Binding-site contacts:
Ligand atom O5 contacts residue ASN48 of chain 1.B at 3.8 Å.
Ligand atom O7 contacts residue ASN110 of chain 1.A at 3.3 Å (h-bond).
Ligand atom C5 contacts residue ASN48 of chain 1.B at 4.1 Å.
Ligand atom O7 contacts residue GLU107 of chain 1.A at 3.8 Å.
Ligand atom O6 contacts residue ASN48 of chain 1.B at 3.3 Å.
Ligand atom C4 contacts residue ASN110 of chain 1.A at 4.2 Å.
Ligand atom C3 contacts residue ASN110 of chain 1.A at 3.8 Å.
Ligand atom C6 contacts residue ASN48 of chain 1.B at 4.3 Å.
Ligand atom C8 contacts residue SER49 of chain 1.B at 3.6 Å.
Ligand atom C5 contacts residue SER49 of chain 1.B at 4.2 Å.
Ligand atom C1 contacts residue ASN48 of chain 1.B at 4.1 Å.
Ligand atom O6 contacts residue SER49 of chain 1.B at 3.6 Å.
Ligand atom C7 contacts residue SER49 of chain 1.B at 4.2 Å.
Ligand atom C7 contacts residue ASN110 of chain 1.A at 3.4 Å.
Ligand atom N2 contacts residue ASN110 of chain 1.A at 2.9 Å (h-bond).
Ligand atom C7 contacts residue GLU106 of chain 1.A at 4.2 Å.
Ligand atom C7 contacts residue GLU107 of chain 1.A at 4.0 Å.
Ligand atom C1 contacts residue ASN110 of chain 1.A at 1.4 Å.
Ligand atom C8 contacts residue GLN103 of chain 1.A at 4.1 Å.
Ligand atom N2 contacts residue SER49 of chain 1.B at 4.1 Å.
Ligand atom C8 contacts residue GLU107 of chain 1.A at 3.6 Å.
Ligand atom O6 contacts residue HIS45 of chain 1.B at 3.2 Å (h-bond).
Ligand atom C8 contacts residue GLU106 of chain 1.A at 3.7 Å.
Ligand atom C3 contacts residue ALA52 of chain 1.B at 4.4 Å (hydrophobic).
Ligand atom O5 contacts residue ASN110 of chain 1.A at 2.3 Å (h-bond).
Ligand atom C5 contacts residue ASN110 of chain 1.A at 3.6 Å.
Ligand atom C6 contacts residue SER49 of chain 1.B at 3.5 Å.
Ligand atom C6 contacts residue HIS45 of chain 1.B at 4.2 Å.
Ligand atom O7 contacts residue SER49 of chain 1.B at 4.2 Å.
Ligand atom C2 contacts residue ASN110 of chain 1.A at 2.5 Å.
Ligand atom O4 contacts residue ALA52 of chain 1.B at 4.5 Å.

This small molecule binds to this protein.
Small molecule (SMILES): CC(=O)N[C@H]1[C@H](O[C@H]2[C@H](O)[C@@H](NC(C)=O)CO[C@@H]2CO)O[C@H](CO)[C@@H](O[C@H]2O[C@H](CO)[C@@H](O)[C@H](O)[C@@H]2O)[C@@H]1O

Sequence of chain 1.A:
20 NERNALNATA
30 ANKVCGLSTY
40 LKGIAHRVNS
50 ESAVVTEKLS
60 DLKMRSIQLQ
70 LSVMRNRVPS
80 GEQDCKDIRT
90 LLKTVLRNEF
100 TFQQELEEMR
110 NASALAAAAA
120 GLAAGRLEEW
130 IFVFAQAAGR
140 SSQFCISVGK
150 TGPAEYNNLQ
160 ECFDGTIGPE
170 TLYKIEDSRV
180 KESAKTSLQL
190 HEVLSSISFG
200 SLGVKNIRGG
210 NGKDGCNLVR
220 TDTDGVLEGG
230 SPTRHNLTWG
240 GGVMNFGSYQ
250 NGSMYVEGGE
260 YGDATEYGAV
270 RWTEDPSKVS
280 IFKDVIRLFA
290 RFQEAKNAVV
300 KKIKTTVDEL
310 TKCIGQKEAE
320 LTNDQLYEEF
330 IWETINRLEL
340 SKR

Sequence of chain 1.B:
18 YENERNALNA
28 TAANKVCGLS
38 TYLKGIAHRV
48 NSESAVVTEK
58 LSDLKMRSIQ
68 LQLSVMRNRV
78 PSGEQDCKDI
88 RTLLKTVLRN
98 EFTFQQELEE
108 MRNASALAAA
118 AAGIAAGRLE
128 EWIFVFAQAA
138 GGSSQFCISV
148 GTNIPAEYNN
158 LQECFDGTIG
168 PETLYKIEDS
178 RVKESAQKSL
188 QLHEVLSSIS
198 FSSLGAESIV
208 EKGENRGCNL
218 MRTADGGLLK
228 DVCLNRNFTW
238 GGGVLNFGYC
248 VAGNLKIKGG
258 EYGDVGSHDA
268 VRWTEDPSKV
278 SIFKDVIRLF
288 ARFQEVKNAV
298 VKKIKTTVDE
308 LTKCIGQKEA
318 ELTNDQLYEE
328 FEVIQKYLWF